Sequence of chain 1.B:
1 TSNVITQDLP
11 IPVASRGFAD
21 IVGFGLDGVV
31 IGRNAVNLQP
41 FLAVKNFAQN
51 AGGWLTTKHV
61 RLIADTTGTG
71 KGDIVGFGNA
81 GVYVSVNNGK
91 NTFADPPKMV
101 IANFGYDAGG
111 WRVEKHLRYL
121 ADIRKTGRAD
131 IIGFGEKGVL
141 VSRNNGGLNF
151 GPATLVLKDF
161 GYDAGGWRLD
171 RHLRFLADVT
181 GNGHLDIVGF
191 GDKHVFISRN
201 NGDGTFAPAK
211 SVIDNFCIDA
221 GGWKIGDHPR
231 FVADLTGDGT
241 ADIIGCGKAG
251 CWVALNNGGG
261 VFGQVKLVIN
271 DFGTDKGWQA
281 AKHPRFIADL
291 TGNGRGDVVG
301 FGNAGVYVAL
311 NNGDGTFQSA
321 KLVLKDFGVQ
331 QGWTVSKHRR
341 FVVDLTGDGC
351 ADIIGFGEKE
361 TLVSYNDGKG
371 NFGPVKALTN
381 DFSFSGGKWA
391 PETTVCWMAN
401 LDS

Binding-site contacts:
Ligand atom O7 contacts residue LYS137 of chain 1.B at 4.4 Å.
Ligand atom C3 contacts residue LEU140 of chain 1.B at 4.2 Å (hydrophobic).
Ligand atom O4 contacts residue ASN103 of chain 1.B at 3.0 Å (h-bond).
Ligand atom C8 contacts residue GLY135 of chain 1.B at 4.1 Å.
Ligand atom C2 contacts residue LEU140 of chain 1.B at 4.3 Å (hydrophobic).
Ligand atom C1 contacts residue GLY109 of chain 1.B at 4.1 Å.
Ligand atom C3 contacts residue TRP111 of chain 1.B at 4.0 Å (hydrophobic).
Ligand atom C2 contacts residue TRP111 of chain 1.B at 4.2 Å (hydrophobic).
Ligand atom C8 contacts residue TRP111 of chain 1.B at 3.6 Å (hydrophobic).
Ligand atom C8 contacts residue GLU136 of chain 1.B at 3.7 Å.
Ligand atom O7 contacts residue GLU136 of chain 1.B at 2.8 Å (salt-bridge).
Ligand atom C7 contacts residue GLY135 of chain 1.B at 4.2 Å.
Ligand atom O3 contacts residue TRP111 of chain 1.B at 3.1 Å (h-bond).
Ligand atom C4 contacts residue LEU140 of chain 1.B at 4.1 Å (hydrophobic).
Ligand atom C8 contacts residue GLY109 of chain 1.B at 3.4 Å.
Ligand atom C3 contacts residue GLY109 of chain 1.B at 3.8 Å.
Ligand atom O1 contacts residue GLU136 of chain 1.B at 4.1 Å.
Ligand atom O7 contacts residue TRP111 of chain 1.B at 3.9 Å.
Ligand atom C8 contacts residue GLY110 of chain 1.B at 4.2 Å.
Ligand atom N2 contacts residue TRP111 of chain 1.B at 3.4 Å (h-bond).
Ligand atom C3 contacts residue ASN103 of chain 1.B at 3.5 Å.
Ligand atom C4 contacts residue ASN103 of chain 1.B at 4.0 Å.
Ligand atom C7 contacts residue TRP111 of chain 1.B at 3.6 Å (hydrophobic).
Ligand atom O3 contacts residue ASN103 of chain 1.B at 2.6 Å (h-bond).
Ligand atom O3 contacts residue LEU140 of chain 1.B at 3.8 Å.
Ligand atom O3 contacts residue GLY109 of chain 1.B at 4.1 Å.
Ligand atom O1 contacts residue GLY109 of chain 1.B at 4.4 Å.
Ligand atom C7 contacts residue GLY109 of chain 1.B at 3.5 Å.
Ligand atom N2 contacts residue GLY109 of chain 1.B at 2.8 Å (h-bond).
Ligand atom O7 contacts residue LEU140 of chain 1.B at 4.5 Å.
Ligand atom C2 contacts residue GLY109 of chain 1.B at 3.7 Å.
Ligand atom O1 contacts residue LYS137 of chain 1.B at 4.2 Å.
Ligand atom C7 contacts residue GLU136 of chain 1.B at 3.7 Å.
Ligand atom C8 contacts residue HIS116 of chain 1.B at 3.5 Å.
Ligand atom O7 contacts residue GLY135 of chain 1.B at 3.6 Å.

A small-molecule ligand and the protein it binds are described below.
Small molecule (SMILES): CC(=O)N[C@@H]1[C@@H](O)[C@H](O)[C@@H](CO)O[C@H]1O